Sequence of chain 1.I:
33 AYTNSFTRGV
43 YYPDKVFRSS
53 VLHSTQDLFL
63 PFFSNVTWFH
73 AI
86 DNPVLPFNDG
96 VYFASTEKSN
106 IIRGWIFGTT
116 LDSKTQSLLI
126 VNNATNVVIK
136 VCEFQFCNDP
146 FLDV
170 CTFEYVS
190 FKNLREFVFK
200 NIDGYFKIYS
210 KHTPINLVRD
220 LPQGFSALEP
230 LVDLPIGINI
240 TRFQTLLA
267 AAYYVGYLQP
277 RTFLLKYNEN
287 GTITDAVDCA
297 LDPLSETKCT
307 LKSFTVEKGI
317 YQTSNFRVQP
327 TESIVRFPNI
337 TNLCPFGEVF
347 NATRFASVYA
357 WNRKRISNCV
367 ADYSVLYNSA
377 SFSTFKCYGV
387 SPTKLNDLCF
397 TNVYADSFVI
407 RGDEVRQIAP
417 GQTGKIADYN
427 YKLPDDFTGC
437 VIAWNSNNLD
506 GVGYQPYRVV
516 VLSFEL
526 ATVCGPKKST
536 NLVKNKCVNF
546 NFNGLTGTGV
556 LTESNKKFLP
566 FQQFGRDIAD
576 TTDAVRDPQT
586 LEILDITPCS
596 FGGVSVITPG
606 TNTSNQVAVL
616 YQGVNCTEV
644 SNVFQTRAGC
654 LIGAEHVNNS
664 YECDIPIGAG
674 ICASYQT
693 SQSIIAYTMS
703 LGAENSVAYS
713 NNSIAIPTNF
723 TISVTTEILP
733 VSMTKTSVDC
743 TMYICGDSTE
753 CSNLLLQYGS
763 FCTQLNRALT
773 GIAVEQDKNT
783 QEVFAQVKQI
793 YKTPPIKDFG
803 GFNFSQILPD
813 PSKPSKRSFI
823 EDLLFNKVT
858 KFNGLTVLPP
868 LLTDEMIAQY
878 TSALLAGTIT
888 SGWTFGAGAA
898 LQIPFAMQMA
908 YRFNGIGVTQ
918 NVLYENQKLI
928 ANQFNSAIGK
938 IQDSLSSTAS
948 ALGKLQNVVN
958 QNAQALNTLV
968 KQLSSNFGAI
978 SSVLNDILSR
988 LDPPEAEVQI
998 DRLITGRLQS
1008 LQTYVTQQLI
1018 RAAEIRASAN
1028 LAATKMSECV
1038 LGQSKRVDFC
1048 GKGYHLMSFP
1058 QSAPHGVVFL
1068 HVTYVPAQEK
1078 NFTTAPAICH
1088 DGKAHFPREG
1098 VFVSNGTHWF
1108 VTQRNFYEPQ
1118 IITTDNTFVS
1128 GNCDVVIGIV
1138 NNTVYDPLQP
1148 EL

Binding-site contacts:
Ligand atom C4 contacts residue ASN1138 of chain 1.I at 4.2 Å.
Ligand atom C8 contacts residue ILE1136 of chain 1.I at 3.6 Å (hydrophobic).
Ligand atom C5 contacts residue ASN1138 of chain 1.I at 3.7 Å.
Ligand atom C7 contacts residue ASN1138 of chain 1.I at 4.0 Å.
Ligand atom O5 contacts residue CYS1086 of chain 1.I at 4.5 Å.
Ligand atom C3 contacts residue ASN1138 of chain 1.I at 3.8 Å.
Ligand atom C8 contacts residue VAL1137 of chain 1.I at 4.3 Å (hydrophobic).
Ligand atom C1 contacts residue ASN1138 of chain 1.I at 1.4 Å.
Ligand atom C1 contacts residue CYS1086 of chain 1.I at 4.1 Å (hydrophobic).
Ligand atom N2 contacts residue ASN1138 of chain 1.I at 2.9 Å (h-bond).
Ligand atom O5 contacts residue ASN1138 of chain 1.I at 2.4 Å (h-bond).
Ligand atom C8 contacts residue ASN1138 of chain 1.I at 4.3 Å.
Ligand atom C2 contacts residue ASN1138 of chain 1.I at 2.5 Å.

A small-molecule ligand and the protein it binds are described below.
Small molecule (SMILES): CC(=O)N[C@@H]1[C@@H](O)[C@H](O)[C@@H](CO)O[C@H]1O